Binding-site contacts:
Ligand atom C3B contacts residue MET224 of chain 1.A at 3.6 Å (hydrophobic).
Ligand atom C5A contacts residue VAL176 of chain 1.A at 3.5 Å (hydrophobic).
Ligand atom C4A contacts residue ALA150 of chain 1.A at 4.0 Å (hydrophobic).
Ligand atom CL1 contacts residue TYR152 of chain 1.A at 3.9 Å.
Ligand atom O1 contacts residue MET221 of chain 1.A at 3.5 Å (h-bond).
Ligand atom O1 contacts residue ILE104 of chain 1.A at 3.4 Å.
Ligand atom C31 contacts residue LEU106 of chain 1.A at 4.0 Å (hydrophobic).
Ligand atom C2B contacts residue TYR128 of chain 1.A at 3.9 Å (hydrophobic).
Ligand atom C4A contacts residue PRO174 of chain 1.A at 3.0 Å (hydrophobic).
Ligand atom C2C contacts residue VAL191 of chain 1.A at 4.0 Å (hydrophobic).
Ligand atom C6B contacts residue TYR152 of chain 1.A at 3.9 Å (hydrophobic).
Ligand atom C4 contacts residue LEU106 of chain 1.A at 3.9 Å (hydrophobic).
Ligand atom O1A contacts residue MET224 of chain 1.A at 3.5 Å (h-bond).
Ligand atom C4B contacts residue TYR152 of chain 1.A at 3.6 Å (hydrophobic).
Ligand atom C1B contacts residue VAL188 of chain 1.A at 4.0 Å (hydrophobic).
Ligand atom C2A contacts residue PHE186 of chain 1.A at 3.8 Å (hydrophobic).
Ligand atom CL1 contacts residue LEU25 of chain 1.C at 3.7 Å.
Ligand atom C3 contacts residue LEU106 of chain 1.A at 3.8 Å (hydrophobic).
Ligand atom C3B contacts residue PHE186 of chain 1.A at 3.9 Å (hydrophobic).
Ligand atom C5B contacts residue TYR152 of chain 1.A at 3.7 Å (hydrophobic).
Ligand atom C5 contacts residue TYR128 of chain 1.A at 3.8 Å (hydrophobic).
Ligand atom C4B contacts residue PHE186 of chain 1.A at 3.9 Å (hydrophobic).
Ligand atom C2A contacts residue TYR152 of chain 1.A at 3.8 Å (hydrophobic).
Ligand atom CL1 contacts residue VAL188 of chain 1.A at 3.7 Å.
Ligand atom O1A contacts residue PHE186 of chain 1.A at 3.4 Å.
Ligand atom C3C contacts residue ILE104 of chain 1.A at 3.7 Å (hydrophobic).
Ligand atom N3A contacts residue PRO174 of chain 1.A at 3.3 Å (h-bond).
Ligand atom CL2 contacts residue MET224 of chain 1.A at 3.4 Å.
Ligand atom CL2 contacts residue ILE104 of chain 1.A at 3.5 Å.
Ligand atom N3A contacts residue TYR152 of chain 1.A at 4.0 Å.
Ligand atom C2B contacts residue MET224 of chain 1.A at 4.0 Å (hydrophobic).
Ligand atom O1B contacts residue VAL188 of chain 1.A at 3.7 Å.
Ligand atom N2 contacts residue MET221 of chain 1.A at 3.5 Å (h-bond).
Ligand atom C3C contacts residue TYR152 of chain 1.A at 3.8 Å (hydrophobic).
Ligand atom C4A contacts residue SER175 of chain 1.A at 3.8 Å.
Ligand atom N3A contacts residue ALA24 of chain 1.C at 3.8 Å.
Ligand atom C5A contacts residue ALA150 of chain 1.A at 3.5 Å (hydrophobic).
Ligand atom CL2 contacts residue TYR128 of chain 1.A at 3.2 Å.
Ligand atom C5A contacts residue PHE186 of chain 1.A at 4.0 Å (hydrophobic).
Ligand atom C1C contacts residue TYR128 of chain 1.A at 3.3 Å (hydrophobic).

Sequence of chain 1.C:
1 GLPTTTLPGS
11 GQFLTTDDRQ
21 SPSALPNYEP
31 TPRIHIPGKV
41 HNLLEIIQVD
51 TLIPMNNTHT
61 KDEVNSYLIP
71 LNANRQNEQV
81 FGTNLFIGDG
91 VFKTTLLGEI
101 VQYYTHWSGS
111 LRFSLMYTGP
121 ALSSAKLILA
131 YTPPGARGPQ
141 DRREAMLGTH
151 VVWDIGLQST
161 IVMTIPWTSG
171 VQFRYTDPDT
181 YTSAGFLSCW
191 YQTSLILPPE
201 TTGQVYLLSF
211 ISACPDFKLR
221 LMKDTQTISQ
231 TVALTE

Sequence of chain 1.A:
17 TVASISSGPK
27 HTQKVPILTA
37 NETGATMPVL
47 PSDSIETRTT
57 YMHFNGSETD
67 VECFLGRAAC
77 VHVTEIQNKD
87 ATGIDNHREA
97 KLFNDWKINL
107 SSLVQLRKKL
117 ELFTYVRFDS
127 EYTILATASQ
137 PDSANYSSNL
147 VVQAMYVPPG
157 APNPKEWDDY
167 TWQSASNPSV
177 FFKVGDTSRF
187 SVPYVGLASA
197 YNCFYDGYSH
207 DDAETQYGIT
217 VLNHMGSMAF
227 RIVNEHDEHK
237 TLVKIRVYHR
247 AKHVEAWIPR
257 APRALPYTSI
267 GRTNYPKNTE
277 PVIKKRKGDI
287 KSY

A small-molecule ligand and the protein it binds are described below.
Small molecule (SMILES): Cc1cc(CCCOc2c(Cl)cc(C3=NCCO3)cc2Cl)on1